The small molecule below binds the protein below.
Small molecule (SMILES): C[C@@H](O)[C@H](NC(=O)[C@@H]1CCCN1C(=O)[C@H](CO)NC(=O)[C@H](Cc1ccc(O)cc1)NC(=O)[C@H](CO)NC(=O)[C@@H]1CCCN1)C(=O)N[C@@H](COP(=O)(O)O)C(=O)N1CCC[C@H]1C(=O)N[C@H](C=O)CO

Sequence of chain 1.B:
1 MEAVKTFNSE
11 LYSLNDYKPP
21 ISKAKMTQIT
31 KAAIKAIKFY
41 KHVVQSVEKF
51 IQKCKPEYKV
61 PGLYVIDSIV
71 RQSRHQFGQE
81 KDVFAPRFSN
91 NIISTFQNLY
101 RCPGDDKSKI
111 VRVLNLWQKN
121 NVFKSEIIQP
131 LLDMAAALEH

Binding-site contacts:
Ligand atom O contacts residue SER22 of chain 1.B at 3.4 Å.
Ligand atom N contacts residue ILE21 of chain 1.B at 2.9 Å (h-bond).
Ligand atom OG contacts residue GLN72 of chain 1.B at 3.7 Å.
Ligand atom CE2 contacts residue ASP67 of chain 1.B at 3.8 Å.
Ligand atom N contacts residue LYS23 of chain 1.B at 3.6 Å (salt-bridge).
Ligand atom O contacts residue LYS23 of chain 1.B at 2.9 Å (salt-bridge).
Ligand atom CE1 contacts residue SER68 of chain 1.B at 3.8 Å.
Ligand atom CB contacts residue ILE21 of chain 1.B at 3.4 Å (hydrophobic).
Ligand atom O contacts residue ARG71 of chain 1.B at 2.8 Å (salt-bridge).
Ligand atom CA contacts residue ASP67 of chain 1.B at 3.5 Å.
Ligand atom OG contacts residue SO41 of chain 1.L at 2.9 Å (h-bond).
Ligand atom OH contacts residue ARG71 of chain 1.B at 2.9 Å (salt-bridge).
Ligand atom C contacts residue ILE21 of chain 1.B at 3.7 Å (hydrophobic).
Ligand atom N contacts residue SO41 of chain 1.L at 3.3 Å (h-bond).
Ligand atom CD2 contacts residue TYR64 of chain 1.B at 3.7 Å (hydrophobic).
Ligand atom P contacts residue LYS23 of chain 1.B at 3.7 Å.
Ligand atom O2P contacts residue LYS23 of chain 1.B at 3.1 Å.
Ligand atom CE1 contacts residue MET26 of chain 1.B at 3.7 Å (hydrophobic).
Ligand atom O3P contacts residue LYS23 of chain 1.B at 3.1 Å (salt-bridge).
Ligand atom CZ contacts residue ARG71 of chain 1.B at 3.8 Å.
Ligand atom C contacts residue LYS23 of chain 1.B at 3.5 Å.
Ligand atom CA contacts residue SO41 of chain 1.L at 3.3 Å.
Ligand atom CG2 contacts residue LEU116 of chain 1.B at 3.8 Å (hydrophobic).
Ligand atom CB contacts residue GLN72 of chain 1.B at 3.4 Å.
Ligand atom CG contacts residue MET26 of chain 1.B at 3.7 Å (hydrophobic).
Ligand atom CD1 contacts residue MET26 of chain 1.B at 3.4 Å (hydrophobic).
Ligand atom CZ contacts residue SER68 of chain 1.B at 3.8 Å.
Ligand atom O contacts residue LYS23 of chain 1.B at 3.3 Å.
Ligand atom O contacts residue ARG71 of chain 1.B at 3.5 Å.
Ligand atom CB contacts residue ASP67 of chain 1.B at 3.6 Å.
Ligand atom OH contacts residue ASP67 of chain 1.B at 2.6 Å (salt-bridge).
Ligand atom C contacts residue SO41 of chain 1.L at 3.8 Å.
Ligand atom CA contacts residue ILE21 of chain 1.B at 3.5 Å (hydrophobic).
Ligand atom CA contacts residue LYS23 of chain 1.B at 3.7 Å.
Ligand atom CB contacts residue LYS23 of chain 1.B at 3.5 Å.
Ligand atom CG2 contacts residue ARG112 of chain 1.B at 3.6 Å.
Ligand atom CZ contacts residue ASP67 of chain 1.B at 3.6 Å.
Ligand atom CB contacts residue ILE21 of chain 1.B at 3.8 Å (hydrophobic).
Ligand atom OG contacts residue ARG71 of chain 1.B at 3.4 Å (salt-bridge).
Ligand atom OH contacts residue SER68 of chain 1.B at 3.4 Å.